Sequence of chain 1.C:
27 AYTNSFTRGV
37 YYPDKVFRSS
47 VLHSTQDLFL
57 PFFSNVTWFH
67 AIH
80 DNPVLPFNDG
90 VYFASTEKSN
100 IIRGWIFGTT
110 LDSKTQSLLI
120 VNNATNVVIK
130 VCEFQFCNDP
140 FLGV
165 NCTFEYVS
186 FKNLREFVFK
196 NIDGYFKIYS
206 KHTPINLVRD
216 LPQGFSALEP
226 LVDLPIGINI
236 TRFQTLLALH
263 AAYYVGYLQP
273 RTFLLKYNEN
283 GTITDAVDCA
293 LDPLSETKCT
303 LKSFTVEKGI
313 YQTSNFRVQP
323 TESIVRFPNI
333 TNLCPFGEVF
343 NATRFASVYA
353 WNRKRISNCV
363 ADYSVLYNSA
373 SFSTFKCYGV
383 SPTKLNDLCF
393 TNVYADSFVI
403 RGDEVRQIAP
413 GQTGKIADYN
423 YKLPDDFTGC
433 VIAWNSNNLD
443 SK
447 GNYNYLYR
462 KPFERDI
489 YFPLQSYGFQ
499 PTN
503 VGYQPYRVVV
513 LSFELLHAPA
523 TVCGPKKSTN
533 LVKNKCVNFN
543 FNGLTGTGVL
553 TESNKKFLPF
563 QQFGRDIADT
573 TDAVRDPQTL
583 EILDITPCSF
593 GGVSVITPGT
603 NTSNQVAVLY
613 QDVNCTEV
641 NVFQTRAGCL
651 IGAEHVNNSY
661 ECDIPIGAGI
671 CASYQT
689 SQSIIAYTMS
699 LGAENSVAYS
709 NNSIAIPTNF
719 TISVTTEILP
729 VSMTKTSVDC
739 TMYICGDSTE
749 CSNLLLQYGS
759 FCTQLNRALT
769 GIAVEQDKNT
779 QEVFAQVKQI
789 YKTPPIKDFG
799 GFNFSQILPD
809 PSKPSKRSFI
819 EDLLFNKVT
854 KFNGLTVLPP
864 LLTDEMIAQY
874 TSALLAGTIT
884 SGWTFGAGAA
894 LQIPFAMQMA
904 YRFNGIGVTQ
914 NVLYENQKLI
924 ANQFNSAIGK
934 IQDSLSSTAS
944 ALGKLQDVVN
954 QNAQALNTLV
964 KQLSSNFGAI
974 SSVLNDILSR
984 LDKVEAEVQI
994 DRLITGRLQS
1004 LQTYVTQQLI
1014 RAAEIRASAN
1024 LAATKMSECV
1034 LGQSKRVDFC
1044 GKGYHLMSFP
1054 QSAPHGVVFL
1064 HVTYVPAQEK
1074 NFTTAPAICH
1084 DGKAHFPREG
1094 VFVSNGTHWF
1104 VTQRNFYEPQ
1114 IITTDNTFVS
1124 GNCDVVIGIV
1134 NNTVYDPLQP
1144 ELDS

A small-molecule ligand and the protein it binds are described below.
Small molecule (SMILES): CC(=O)N[C@@H]1[C@@H](O)[C@H](O)[C@@H](CO)O[C@H]1O

Sequence of chain 1.A:
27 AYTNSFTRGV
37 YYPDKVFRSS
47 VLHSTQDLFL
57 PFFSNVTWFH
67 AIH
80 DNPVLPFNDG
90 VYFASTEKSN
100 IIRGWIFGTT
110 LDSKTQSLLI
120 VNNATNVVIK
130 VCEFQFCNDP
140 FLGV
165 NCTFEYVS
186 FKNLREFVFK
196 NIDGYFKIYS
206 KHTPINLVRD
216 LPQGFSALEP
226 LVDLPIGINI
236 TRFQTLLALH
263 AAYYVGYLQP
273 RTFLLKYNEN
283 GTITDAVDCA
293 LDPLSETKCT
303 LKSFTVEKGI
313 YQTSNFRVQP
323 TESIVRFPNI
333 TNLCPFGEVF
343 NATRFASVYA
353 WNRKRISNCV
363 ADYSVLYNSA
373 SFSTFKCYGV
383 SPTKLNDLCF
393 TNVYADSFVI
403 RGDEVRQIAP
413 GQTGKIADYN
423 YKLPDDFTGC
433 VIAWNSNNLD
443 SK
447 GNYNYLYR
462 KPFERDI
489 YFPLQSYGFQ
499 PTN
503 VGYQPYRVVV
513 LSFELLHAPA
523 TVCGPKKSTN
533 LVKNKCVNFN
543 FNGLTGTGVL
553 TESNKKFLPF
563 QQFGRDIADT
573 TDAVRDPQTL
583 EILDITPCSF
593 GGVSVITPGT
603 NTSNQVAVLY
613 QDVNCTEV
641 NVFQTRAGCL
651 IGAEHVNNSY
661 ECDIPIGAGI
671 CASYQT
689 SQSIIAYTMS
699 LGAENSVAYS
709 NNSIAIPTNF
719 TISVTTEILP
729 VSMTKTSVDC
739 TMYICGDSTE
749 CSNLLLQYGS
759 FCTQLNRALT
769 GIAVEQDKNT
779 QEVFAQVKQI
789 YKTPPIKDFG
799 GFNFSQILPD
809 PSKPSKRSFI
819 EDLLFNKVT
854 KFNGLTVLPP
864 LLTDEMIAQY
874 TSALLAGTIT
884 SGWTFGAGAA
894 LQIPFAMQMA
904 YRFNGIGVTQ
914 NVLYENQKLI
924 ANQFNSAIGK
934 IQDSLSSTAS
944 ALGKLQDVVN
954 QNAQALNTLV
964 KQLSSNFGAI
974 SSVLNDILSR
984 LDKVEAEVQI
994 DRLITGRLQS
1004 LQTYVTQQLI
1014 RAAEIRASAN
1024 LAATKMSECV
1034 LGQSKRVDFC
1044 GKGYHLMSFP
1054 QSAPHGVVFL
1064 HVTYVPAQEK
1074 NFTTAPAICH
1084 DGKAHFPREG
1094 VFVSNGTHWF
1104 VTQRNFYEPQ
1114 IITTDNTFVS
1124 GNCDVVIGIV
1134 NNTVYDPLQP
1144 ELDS

Binding-site contacts:
Ligand atom C7 contacts residue ASN165 of chain 1.A at 3.3 Å.
Ligand atom O6 contacts residue TYR351 of chain 1.C at 2.9 Å (h-bond).
Ligand atom C8 contacts residue ASN165 of chain 1.A at 4.2 Å.
Ligand atom C5 contacts residue ASN165 of chain 1.A at 3.7 Å.
Ligand atom C2 contacts residue ASN165 of chain 1.A at 2.5 Å.
Ligand atom O7 contacts residue ASN165 of chain 1.A at 3.0 Å (h-bond).
Ligand atom C2 contacts residue GLU132 of chain 1.A at 4.0 Å.
Ligand atom O6 contacts residue ILE468 of chain 1.C at 4.3 Å.
Ligand atom O5 contacts residue GLU132 of chain 1.A at 3.8 Å.
Ligand atom C1 contacts residue GLU132 of chain 1.A at 3.7 Å.
Ligand atom C4 contacts residue ASN165 of chain 1.A at 4.2 Å.
Ligand atom O5 contacts residue ILE468 of chain 1.C at 4.4 Å.
Ligand atom C6 contacts residue TYR351 of chain 1.C at 3.6 Å (hydrophobic).
Ligand atom O5 contacts residue ASN165 of chain 1.A at 2.3 Å (h-bond).
Ligand atom O7 contacts residue GLU132 of chain 1.A at 3.5 Å.
Ligand atom C1 contacts residue ASN165 of chain 1.A at 1.4 Å.
Ligand atom C3 contacts residue ASN165 of chain 1.A at 3.8 Å.
Ligand atom N2 contacts residue ASN165 of chain 1.A at 3.1 Å (h-bond).
Ligand atom C6 contacts residue ILE468 of chain 1.C at 4.1 Å (hydrophobic).